This protein binds this small molecule.
Small molecule (SMILES): CC(=O)N[C@@H]1[C@@H](O)[C@H](O)[C@@H](CO)O[C@H]1O

Sequence of chain 1.C:
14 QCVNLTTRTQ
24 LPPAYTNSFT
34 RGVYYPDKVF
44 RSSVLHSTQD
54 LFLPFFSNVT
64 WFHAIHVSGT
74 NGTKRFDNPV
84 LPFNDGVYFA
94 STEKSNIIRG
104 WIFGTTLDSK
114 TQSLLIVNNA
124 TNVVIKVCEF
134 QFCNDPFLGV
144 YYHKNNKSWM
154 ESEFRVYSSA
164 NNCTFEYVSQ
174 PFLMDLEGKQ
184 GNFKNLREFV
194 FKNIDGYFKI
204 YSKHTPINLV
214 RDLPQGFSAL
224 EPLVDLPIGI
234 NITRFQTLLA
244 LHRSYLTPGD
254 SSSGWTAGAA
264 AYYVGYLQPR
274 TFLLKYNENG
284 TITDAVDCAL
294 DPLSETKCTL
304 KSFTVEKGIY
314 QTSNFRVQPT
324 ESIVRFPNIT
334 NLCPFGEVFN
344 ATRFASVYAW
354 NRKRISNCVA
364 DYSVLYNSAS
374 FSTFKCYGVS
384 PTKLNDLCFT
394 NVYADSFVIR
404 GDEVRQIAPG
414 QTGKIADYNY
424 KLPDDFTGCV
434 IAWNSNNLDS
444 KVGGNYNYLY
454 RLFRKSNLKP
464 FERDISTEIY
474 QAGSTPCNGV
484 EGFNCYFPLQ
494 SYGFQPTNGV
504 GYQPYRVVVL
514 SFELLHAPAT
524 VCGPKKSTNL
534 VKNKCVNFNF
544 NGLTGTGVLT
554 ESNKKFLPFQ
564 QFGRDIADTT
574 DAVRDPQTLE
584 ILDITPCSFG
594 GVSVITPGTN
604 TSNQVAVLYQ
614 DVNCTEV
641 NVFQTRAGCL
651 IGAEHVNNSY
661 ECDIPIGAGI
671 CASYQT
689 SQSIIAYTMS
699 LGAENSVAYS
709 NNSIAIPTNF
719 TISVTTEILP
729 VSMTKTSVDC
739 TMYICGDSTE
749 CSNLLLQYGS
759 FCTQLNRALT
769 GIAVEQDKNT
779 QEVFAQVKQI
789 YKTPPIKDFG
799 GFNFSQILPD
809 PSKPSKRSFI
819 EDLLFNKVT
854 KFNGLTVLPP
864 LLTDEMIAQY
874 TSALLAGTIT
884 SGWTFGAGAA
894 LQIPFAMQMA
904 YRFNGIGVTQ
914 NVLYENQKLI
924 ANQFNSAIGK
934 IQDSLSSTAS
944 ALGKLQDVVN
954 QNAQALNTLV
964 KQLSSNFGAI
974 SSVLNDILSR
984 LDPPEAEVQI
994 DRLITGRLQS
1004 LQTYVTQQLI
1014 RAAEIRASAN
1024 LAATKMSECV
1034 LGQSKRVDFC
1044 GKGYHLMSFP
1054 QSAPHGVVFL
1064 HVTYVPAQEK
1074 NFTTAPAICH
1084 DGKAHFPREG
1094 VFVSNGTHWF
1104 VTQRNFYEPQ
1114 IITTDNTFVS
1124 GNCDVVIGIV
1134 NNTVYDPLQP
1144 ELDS

Binding-site contacts:
Ligand atom O6 contacts residue HIS519 of chain 1.B at 2.8 Å (h-bond).
Ligand atom O7 contacts residue ASN234 of chain 1.C at 3.1 Å (h-bond).
Ligand atom C6 contacts residue HIS519 of chain 1.B at 3.5 Å.
Ligand atom C6 contacts residue GLY232 of chain 1.C at 4.5 Å.
Ligand atom C4 contacts residue ASN234 of chain 1.C at 4.2 Å.
Ligand atom C5 contacts residue HIS519 of chain 1.B at 3.9 Å.
Ligand atom C7 contacts residue ASN234 of chain 1.C at 3.2 Å.
Ligand atom N2 contacts residue ASN234 of chain 1.C at 2.9 Å (h-bond).
Ligand atom C8 contacts residue ASN234 of chain 1.C at 4.4 Å.
Ligand atom O5 contacts residue ASN234 of chain 1.C at 2.4 Å (h-bond).
Ligand atom C5 contacts residue ASN234 of chain 1.C at 3.7 Å.
Ligand atom O6 contacts residue GLY232 of chain 1.C at 3.2 Å (h-bond).
Ligand atom C3 contacts residue ASN234 of chain 1.C at 3.8 Å.
Ligand atom C1 contacts residue ASN234 of chain 1.C at 1.4 Å.
Ligand atom O5 contacts residue GLY232 of chain 1.C at 4.4 Å.
Ligand atom C2 contacts residue ASN234 of chain 1.C at 2.5 Å.

Sequence of chain 1.B:
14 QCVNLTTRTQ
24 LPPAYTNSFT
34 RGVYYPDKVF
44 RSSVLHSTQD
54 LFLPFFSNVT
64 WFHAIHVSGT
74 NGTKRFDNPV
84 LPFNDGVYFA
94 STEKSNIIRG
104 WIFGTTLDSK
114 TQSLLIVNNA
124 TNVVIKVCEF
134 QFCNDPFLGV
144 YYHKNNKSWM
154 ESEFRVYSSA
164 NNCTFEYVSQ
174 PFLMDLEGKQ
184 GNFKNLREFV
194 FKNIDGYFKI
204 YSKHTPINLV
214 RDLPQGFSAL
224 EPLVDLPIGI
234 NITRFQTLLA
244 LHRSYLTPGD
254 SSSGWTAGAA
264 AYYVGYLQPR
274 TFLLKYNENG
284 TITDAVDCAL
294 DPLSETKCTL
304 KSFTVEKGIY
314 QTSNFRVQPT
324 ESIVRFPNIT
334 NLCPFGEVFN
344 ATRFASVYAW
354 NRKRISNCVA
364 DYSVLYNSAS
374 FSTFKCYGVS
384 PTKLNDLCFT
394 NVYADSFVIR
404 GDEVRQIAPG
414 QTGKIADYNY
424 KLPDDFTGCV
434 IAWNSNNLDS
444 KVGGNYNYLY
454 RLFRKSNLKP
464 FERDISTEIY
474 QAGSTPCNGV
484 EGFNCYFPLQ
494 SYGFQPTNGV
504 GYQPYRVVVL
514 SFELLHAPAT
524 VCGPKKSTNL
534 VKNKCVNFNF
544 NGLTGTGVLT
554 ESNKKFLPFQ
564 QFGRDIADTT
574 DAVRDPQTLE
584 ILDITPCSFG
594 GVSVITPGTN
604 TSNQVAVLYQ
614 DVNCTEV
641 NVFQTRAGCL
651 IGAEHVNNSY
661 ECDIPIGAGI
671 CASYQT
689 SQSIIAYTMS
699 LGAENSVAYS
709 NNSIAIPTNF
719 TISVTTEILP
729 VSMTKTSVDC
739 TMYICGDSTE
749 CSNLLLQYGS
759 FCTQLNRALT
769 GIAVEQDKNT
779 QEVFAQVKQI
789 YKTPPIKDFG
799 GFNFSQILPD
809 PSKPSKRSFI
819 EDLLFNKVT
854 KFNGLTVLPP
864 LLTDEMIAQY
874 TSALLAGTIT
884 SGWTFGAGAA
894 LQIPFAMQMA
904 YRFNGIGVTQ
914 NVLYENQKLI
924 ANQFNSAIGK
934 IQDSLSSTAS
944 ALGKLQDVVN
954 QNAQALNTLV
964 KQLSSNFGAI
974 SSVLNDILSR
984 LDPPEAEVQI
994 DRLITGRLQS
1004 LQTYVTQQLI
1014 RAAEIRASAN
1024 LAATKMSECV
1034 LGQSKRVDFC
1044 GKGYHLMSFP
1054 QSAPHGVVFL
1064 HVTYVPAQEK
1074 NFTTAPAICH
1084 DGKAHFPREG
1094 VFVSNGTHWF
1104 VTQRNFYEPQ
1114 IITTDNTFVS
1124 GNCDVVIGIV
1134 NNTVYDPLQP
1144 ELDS